Binding-site contacts:
Ligand atom C21 contacts residue ILE743 of chain 1.A at 3.4 Å (hydrophobic).
Ligand atom N24 contacts residue ASP828 of chain 1.A at 3.4 Å.
Ligand atom C5 contacts residue GLU744 of chain 1.A at 3.6 Å.
Ligand atom C4 contacts residue PHE825 of chain 1.A at 3.9 Å (hydrophobic).
Ligand atom C23 contacts residue ILE743 of chain 1.A at 3.5 Å (hydrophobic).
Ligand atom C10 contacts residue MET668 of chain 1.A at 3.6 Å (hydrophobic).
Ligand atom C1 contacts residue MET817 of chain 1.A at 3.4 Å (hydrophobic).
Ligand atom C5 contacts residue ILE743 of chain 1.A at 3.8 Å (hydrophobic).
Ligand atom O14 contacts residue MET668 of chain 1.A at 3.8 Å.
Ligand atom C23 contacts residue ASP828 of chain 1.A at 3.5 Å.
Ligand atom N22 contacts residue ILE743 of chain 1.A at 3.2 Å.
Ligand atom C7 contacts residue MET817 of chain 1.A at 3.3 Å (hydrophobic).
Ligand atom N27 contacts residue ASP700 of chain 1.A at 3.5 Å (salt-bridge).
Ligand atom C23 contacts residue ASP700 of chain 1.A at 3.7 Å.
Ligand atom N22 contacts residue ASP828 of chain 1.A at 3.6 Å.
Ligand atom N9 contacts residue ILE695 of chain 1.A at 3.7 Å.
Ligand atom C13 contacts residue THR751 of chain 1.A at 3.2 Å.
Ligand atom N9 contacts residue MET817 of chain 1.A at 3.3 Å.
Ligand atom C19 contacts residue ILE827 of chain 1.A at 3.8 Å (hydrophobic).
Ligand atom C2 contacts residue VAL746 of chain 1.A at 3.6 Å (hydrophobic).
Ligand atom N24 contacts residue ASP705 of chain 1.A at 3.4 Å (salt-bridge).
Ligand atom C7 contacts residue ILE695 of chain 1.A at 3.5 Å (hydrophobic).
Ligand atom N24 contacts residue LEU702 of chain 1.A at 3.6 Å.
Ligand atom N24 contacts residue ASP700 of chain 1.A at 3.1 Å (salt-bridge).
Ligand atom C28 contacts residue ASP828 of chain 1.A at 3.7 Å.
Ligand atom C2 contacts residue MET817 of chain 1.A at 3.5 Å (hydrophobic).
Ligand atom O3 contacts residue ILE745 of chain 1.A at 3.6 Å.
Ligand atom N27 contacts residue ASP828 of chain 1.A at 3.1 Å (salt-bridge).
Ligand atom C4 contacts residue GLU744 of chain 1.A at 3.5 Å.
Ligand atom C4 contacts residue VAL746 of chain 1.A at 3.8 Å (hydrophobic).
Ligand atom O3 contacts residue GLU744 of chain 1.A at 3.6 Å.
Ligand atom O14 contacts residue TRP676 of chain 1.A at 3.8 Å.
Ligand atom C18 contacts residue ILE827 of chain 1.A at 3.8 Å (hydrophobic).
Ligand atom N8 contacts residue ILE695 of chain 1.A at 3.6 Å.
Ligand atom C28 contacts residue LYS697 of chain 1.A at 3.7 Å.
Ligand atom O3 contacts residue VAL746 of chain 1.A at 2.7 Å (h-bond).
Ligand atom N6 contacts residue MET817 of chain 1.A at 3.2 Å.
Ligand atom C16 contacts residue MET668 of chain 1.A at 3.6 Å (hydrophobic).
Ligand atom N27 contacts residue LYS697 of chain 1.A at 3.5 Å (salt-bridge).
Ligand atom N11 contacts residue MET668 of chain 1.A at 3.4 Å.

A protein and the small-molecule ligand that binds it are described below.
Small molecule (SMILES): CS(=O)(=O)N1CCc2c(-c3cnc(N)nc3)nc(N3CCOCC3)nc21

Sequence of chain 1.A:
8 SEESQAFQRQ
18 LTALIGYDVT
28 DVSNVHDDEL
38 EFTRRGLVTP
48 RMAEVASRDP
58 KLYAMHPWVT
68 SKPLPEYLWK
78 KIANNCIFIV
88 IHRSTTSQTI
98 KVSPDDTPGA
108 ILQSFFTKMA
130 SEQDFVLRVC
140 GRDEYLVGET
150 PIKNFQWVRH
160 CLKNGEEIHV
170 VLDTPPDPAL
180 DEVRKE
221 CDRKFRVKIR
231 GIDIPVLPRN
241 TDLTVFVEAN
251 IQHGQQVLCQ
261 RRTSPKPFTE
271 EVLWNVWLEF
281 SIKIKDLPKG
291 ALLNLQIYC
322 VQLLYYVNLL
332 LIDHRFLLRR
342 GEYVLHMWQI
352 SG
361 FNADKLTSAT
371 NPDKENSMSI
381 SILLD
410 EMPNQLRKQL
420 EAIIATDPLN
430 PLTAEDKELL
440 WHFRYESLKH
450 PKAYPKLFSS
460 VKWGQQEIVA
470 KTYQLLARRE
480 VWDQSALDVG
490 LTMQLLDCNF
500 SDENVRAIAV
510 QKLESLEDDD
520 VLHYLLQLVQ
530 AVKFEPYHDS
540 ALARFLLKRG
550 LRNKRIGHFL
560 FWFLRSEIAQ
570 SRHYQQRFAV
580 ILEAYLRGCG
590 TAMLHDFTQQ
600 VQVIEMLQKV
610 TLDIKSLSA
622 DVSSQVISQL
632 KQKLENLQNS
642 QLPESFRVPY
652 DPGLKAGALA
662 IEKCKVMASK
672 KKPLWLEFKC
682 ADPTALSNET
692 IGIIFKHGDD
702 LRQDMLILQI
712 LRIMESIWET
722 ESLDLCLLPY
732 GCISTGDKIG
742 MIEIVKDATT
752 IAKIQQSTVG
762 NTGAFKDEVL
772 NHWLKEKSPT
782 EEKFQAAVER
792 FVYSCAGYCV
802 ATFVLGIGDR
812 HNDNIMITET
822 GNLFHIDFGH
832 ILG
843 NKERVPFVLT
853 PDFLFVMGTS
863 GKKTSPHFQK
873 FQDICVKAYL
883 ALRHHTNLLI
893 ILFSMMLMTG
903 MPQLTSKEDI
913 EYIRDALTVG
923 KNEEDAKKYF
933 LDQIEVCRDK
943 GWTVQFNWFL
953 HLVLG